Sequence of chain 1.B:
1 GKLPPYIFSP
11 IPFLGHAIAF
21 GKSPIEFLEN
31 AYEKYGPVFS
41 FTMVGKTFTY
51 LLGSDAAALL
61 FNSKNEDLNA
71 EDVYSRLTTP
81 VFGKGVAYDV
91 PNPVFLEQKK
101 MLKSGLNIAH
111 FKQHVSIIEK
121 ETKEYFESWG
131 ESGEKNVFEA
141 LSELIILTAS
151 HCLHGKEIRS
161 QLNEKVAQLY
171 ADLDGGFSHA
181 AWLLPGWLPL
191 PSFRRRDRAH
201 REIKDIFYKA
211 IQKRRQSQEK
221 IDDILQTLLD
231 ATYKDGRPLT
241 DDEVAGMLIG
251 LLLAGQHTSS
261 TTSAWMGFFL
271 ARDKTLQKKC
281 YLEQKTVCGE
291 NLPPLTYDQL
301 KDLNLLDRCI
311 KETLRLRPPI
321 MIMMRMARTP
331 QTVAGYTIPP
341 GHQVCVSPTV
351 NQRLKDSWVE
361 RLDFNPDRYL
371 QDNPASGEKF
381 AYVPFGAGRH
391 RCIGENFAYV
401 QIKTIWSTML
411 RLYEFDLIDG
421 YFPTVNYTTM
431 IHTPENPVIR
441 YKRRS

This protein binds this small molecule.
Small molecule (SMILES): O=C(N[C@@H](Cn1ccnc1)c1ccc(-c2ccc(F)cc2)cc1F)c1ccc(-c2nnc(-c3ccccc3)o2)cc1

Binding-site contacts:
Ligand atom CBE contacts residue PHE82 of chain 1.B at 3.5 Å (hydrophobic).
Ligand atom CAI contacts residue MET430 of chain 1.B at 2.9 Å (hydrophobic).
Ligand atom CAG contacts residue THR258 of chain 1.B at 3.5 Å.
Ligand atom CAO contacts residue ALA87 of chain 1.B at 3.6 Å (hydrophobic).
Ligand atom FAC contacts residue ALA254 of chain 1.B at 3.2 Å.
Ligand atom NAX contacts residue HEM1 of chain 1.L at 2.1 Å.
Ligand atom NAZ contacts residue TYR74 of chain 1.B at 3.4 Å.
Ligand atom CBF contacts residue VFV1 of chain 1.N at 3.4 Å.
Ligand atom CAK contacts residue ALA87 of chain 1.B at 3.6 Å (hydrophobic).
Ligand atom CAN contacts residue GLY250 of chain 1.B at 3.1 Å.
Ligand atom OAA contacts residue PHE177 of chain 1.B at 3.5 Å.
Ligand atom FAB contacts residue LEU102 of chain 1.B at 3.5 Å.
Ligand atom NAY contacts residue LEU77 of chain 1.B at 3.6 Å.
Ligand atom CAV contacts residue PHE82 of chain 1.B at 3.4 Å (hydrophobic).
Ligand atom CAU contacts residue HEM1 of chain 1.L at 2.9 Å.
Ligand atom NBA contacts residue VFV1 of chain 1.N at 3.5 Å.
Ligand atom CBC contacts residue VFV1 of chain 1.N at 3.4 Å.
Ligand atom CAM contacts residue VFV1 of chain 1.N at 3.5 Å.
Ligand atom CAQ contacts residue VFV1 of chain 1.N at 3.6 Å.
Ligand atom OAA contacts residue VFV1 of chain 1.N at 3.5 Å.
Ligand atom OBB contacts residue LEU77 of chain 1.B at 3.6 Å.
Ligand atom FAB contacts residue MET247 of chain 1.B at 3.4 Å.
Ligand atom CAG contacts residue HEM1 of chain 1.L at 3.2 Å.
Ligand atom CAP contacts residue VFV1 of chain 1.N at 3.3 Å.
Ligand atom NAY contacts residue VFV1 of chain 1.N at 3.5 Å.
Ligand atom CAH contacts residue TRP182 of chain 1.B at 3.0 Å (hydrophobic).
Ligand atom CAV contacts residue ALA254 of chain 1.B at 3.6 Å (hydrophobic).
Ligand atom CBI contacts residue VFV1 of chain 1.N at 3.5 Å.
Ligand atom CAL contacts residue VFV1 of chain 1.N at 3.5 Å.
Ligand atom CAE contacts residue TRP182 of chain 1.B at 3.2 Å (hydrophobic).
Ligand atom NBO contacts residue ILE320 of chain 1.B at 3.5 Å.
Ligand atom CAP contacts residue TYR74 of chain 1.B at 3.5 Å (hydrophobic).
Ligand atom CBL contacts residue LEU77 of chain 1.B at 3.3 Å (hydrophobic).
Ligand atom CAV contacts residue GLY250 of chain 1.B at 3.5 Å.
Ligand atom CAJ contacts residue GLY250 of chain 1.B at 3.2 Å.
Ligand atom CBJ contacts residue PHE82 of chain 1.B at 3.6 Å (hydrophobic).
Ligand atom CAT contacts residue ILE320 of chain 1.B at 3.6 Å (hydrophobic).
Ligand atom CAF contacts residue MET430 of chain 1.B at 3.2 Å (hydrophobic).
Ligand atom CAQ contacts residue PHE177 of chain 1.B at 3.6 Å (hydrophobic).
Ligand atom CAH contacts residue VFV1 of chain 1.N at 3.5 Å.